Binding-site contacts:
Ligand atom OE2 contacts residue LEU138 of chain 1.D at 4.2 Å.
Ligand atom OE2 contacts residue SER142 of chain 1.D at 3.2 Å (h-bond).
Ligand atom CD contacts residue LEU138 of chain 1.D at 4.0 Å (hydrophobic).
Ligand atom OXT contacts residue THR91 of chain 1.D at 2.8 Å (h-bond).
Ligand atom N contacts residue GLU193 of chain 1.D at 2.8 Å (salt-bridge).
Ligand atom CA contacts residue TYR61 of chain 1.D at 4.0 Å (hydrophobic).
Ligand atom CA contacts residue SER142 of chain 1.D at 3.3 Å.
Ligand atom CG contacts residue GLU193 of chain 1.D at 3.5 Å.
Ligand atom N contacts residue PRO89 of chain 1.D at 2.9 Å (h-bond).
Ligand atom N contacts residue TYR61 of chain 1.D at 4.0 Å.
Ligand atom C contacts residue ARG96 of chain 1.D at 3.4 Å.
Ligand atom OXT contacts residue LEU90 of chain 1.D at 3.5 Å.
Ligand atom C contacts residue SER142 of chain 1.D at 3.4 Å.
Ligand atom OE1 contacts residue GLU193 of chain 1.D at 3.7 Å.
Ligand atom C contacts residue THR91 of chain 1.D at 3.6 Å.
Ligand atom OE2 contacts residue THR143 of chain 1.D at 3.0 Å (h-bond).
Ligand atom CB contacts residue GLU193 of chain 1.D at 4.0 Å.
Ligand atom CG contacts residue LEU138 of chain 1.D at 3.8 Å (hydrophobic).
Ligand atom OXT contacts residue TYR61 of chain 1.D at 3.5 Å.
Ligand atom O contacts residue SER142 of chain 1.D at 2.8 Å (h-bond).
Ligand atom OE2 contacts residue GLY141 of chain 1.D at 3.6 Å.
Ligand atom N contacts residue SER142 of chain 1.D at 4.1 Å.
Ligand atom CB contacts residue LEU138 of chain 1.D at 4.0 Å (hydrophobic).
Ligand atom OXT contacts residue SER142 of chain 1.D at 4.0 Å.
Ligand atom CA contacts residue PRO89 of chain 1.D at 4.1 Å (hydrophobic).
Ligand atom CA contacts residue THR91 of chain 1.D at 3.5 Å.
Ligand atom CD contacts residue GLU193 of chain 1.D at 3.9 Å.
Ligand atom OE1 contacts residue THR143 of chain 1.D at 2.7 Å (h-bond).
Ligand atom OXT contacts residue PRO89 of chain 1.D at 3.7 Å.
Ligand atom N contacts residue THR91 of chain 1.D at 2.9 Å (h-bond).
Ligand atom O contacts residue TYR61 of chain 1.D at 3.5 Å.
Ligand atom O contacts residue ARG96 of chain 1.D at 2.9 Å (salt-bridge).
Ligand atom N contacts residue TYR220 of chain 1.D at 3.7 Å.
Ligand atom CG contacts residue TYR61 of chain 1.D at 4.3 Å (hydrophobic).
Ligand atom C contacts residue TYR61 of chain 1.D at 3.6 Å (hydrophobic).
Ligand atom CD contacts residue THR143 of chain 1.D at 3.3 Å.
Ligand atom CB contacts residue TYR61 of chain 1.D at 3.5 Å (hydrophobic).
Ligand atom CA contacts residue GLU193 of chain 1.D at 3.4 Å.
Ligand atom O contacts residue GLY141 of chain 1.D at 3.2 Å.
Ligand atom OXT contacts residue ARG96 of chain 1.D at 2.8 Å (salt-bridge).

This small molecule binds to this protein.
Small molecule (SMILES): N[C@@H](CCC(=O)O)C(=O)O

Sequence of chain 1.D:
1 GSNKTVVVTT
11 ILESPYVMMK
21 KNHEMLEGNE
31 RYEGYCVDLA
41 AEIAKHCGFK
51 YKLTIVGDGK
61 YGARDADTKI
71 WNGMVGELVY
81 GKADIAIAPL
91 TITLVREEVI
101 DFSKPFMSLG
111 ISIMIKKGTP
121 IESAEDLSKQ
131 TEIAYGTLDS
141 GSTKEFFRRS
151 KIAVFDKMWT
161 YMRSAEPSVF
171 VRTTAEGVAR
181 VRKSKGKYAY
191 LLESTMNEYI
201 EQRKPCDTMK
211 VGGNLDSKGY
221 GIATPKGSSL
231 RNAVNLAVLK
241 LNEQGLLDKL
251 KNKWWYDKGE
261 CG